A protein and the small-molecule ligand that binds it are described below.
Small molecule (SMILES): CC(=O)N[C@@H]1[C@@H](O)[C@H](O)[C@@H](CO)O[C@H]1O

Binding-site contacts:
Ligand atom O7 contacts residue HIS185 of chain 1.A at 2.8 Å (h-bond).
Ligand atom O7 contacts residue ASN126 of chain 1.A at 3.6 Å.
Ligand atom C3 contacts residue ASN126 of chain 1.A at 3.8 Å.
Ligand atom C8 contacts residue ALA187 of chain 1.A at 3.8 Å (hydrophobic).
Ligand atom C1 contacts residue SER128 of chain 1.A at 4.2 Å.
Ligand atom C8 contacts residue ILE330 of chain 1.A at 3.7 Å (hydrophobic).
Ligand atom N2 contacts residue SER332 of chain 1.A at 3.8 Å.
Ligand atom C3 contacts residue SER332 of chain 1.A at 3.7 Å.
Ligand atom C7 contacts residue ASN126 of chain 1.A at 3.5 Å.
Ligand atom O3 contacts residue SER332 of chain 1.A at 2.5 Å (h-bond).
Ligand atom C8 contacts residue HIS185 of chain 1.A at 3.7 Å.
Ligand atom C5 contacts residue ASN126 of chain 1.A at 3.6 Å.
Ligand atom C7 contacts residue SER332 of chain 1.A at 3.8 Å.
Ligand atom C6 contacts residue SER128 of chain 1.A at 3.8 Å.
Ligand atom O5 contacts residue ASN126 of chain 1.A at 2.2 Å (h-bond).
Ligand atom N2 contacts residue ASN126 of chain 1.A at 3.0 Å (h-bond).
Ligand atom C8 contacts residue SER332 of chain 1.A at 4.0 Å.
Ligand atom O5 contacts residue SER128 of chain 1.A at 3.8 Å.
Ligand atom O7 contacts residue ARG331 of chain 1.A at 4.2 Å.
Ligand atom C6 contacts residue GLN132 of chain 1.A at 3.8 Å.
Ligand atom C2 contacts residue SER332 of chain 1.A at 4.2 Å.
Ligand atom C4 contacts residue ASN126 of chain 1.A at 4.2 Å.
Ligand atom O7 contacts residue TYR335 of chain 1.A at 3.7 Å.
Ligand atom N2 contacts residue HIS185 of chain 1.A at 4.3 Å.
Ligand atom O7 contacts residue SER332 of chain 1.A at 3.9 Å.
Ligand atom O6 contacts residue GLN132 of chain 1.A at 3.2 Å (h-bond).
Ligand atom C8 contacts residue GLU186 of chain 1.A at 4.2 Å.
Ligand atom C7 contacts residue HIS185 of chain 1.A at 3.4 Å.
Ligand atom C5 contacts residue SER128 of chain 1.A at 3.6 Å.
Ligand atom C1 contacts residue ASN126 of chain 1.A at 1.4 Å.
Ligand atom C2 contacts residue ASN126 of chain 1.A at 2.5 Å.
Ligand atom C8 contacts residue ARG331 of chain 1.A at 4.3 Å.

Sequence of chain 1.A:
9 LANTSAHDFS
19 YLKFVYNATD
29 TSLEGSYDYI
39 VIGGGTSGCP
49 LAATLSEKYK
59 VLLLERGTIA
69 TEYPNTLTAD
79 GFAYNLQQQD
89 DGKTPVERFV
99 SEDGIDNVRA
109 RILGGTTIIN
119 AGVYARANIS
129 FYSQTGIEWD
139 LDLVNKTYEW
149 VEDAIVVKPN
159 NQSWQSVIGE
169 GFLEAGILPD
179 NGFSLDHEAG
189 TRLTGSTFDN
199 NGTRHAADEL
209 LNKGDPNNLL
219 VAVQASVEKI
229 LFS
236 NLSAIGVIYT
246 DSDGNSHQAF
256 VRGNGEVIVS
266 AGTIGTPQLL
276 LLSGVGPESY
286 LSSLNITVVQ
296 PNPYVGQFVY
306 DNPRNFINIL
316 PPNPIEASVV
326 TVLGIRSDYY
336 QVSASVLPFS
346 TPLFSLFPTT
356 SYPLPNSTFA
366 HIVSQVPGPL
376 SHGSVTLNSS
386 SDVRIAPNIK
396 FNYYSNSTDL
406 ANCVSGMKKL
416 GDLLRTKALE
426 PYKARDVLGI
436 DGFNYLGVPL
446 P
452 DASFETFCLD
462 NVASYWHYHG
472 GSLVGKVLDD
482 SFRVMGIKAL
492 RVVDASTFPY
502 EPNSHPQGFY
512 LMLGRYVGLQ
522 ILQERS